Sequence of chain 1.E:
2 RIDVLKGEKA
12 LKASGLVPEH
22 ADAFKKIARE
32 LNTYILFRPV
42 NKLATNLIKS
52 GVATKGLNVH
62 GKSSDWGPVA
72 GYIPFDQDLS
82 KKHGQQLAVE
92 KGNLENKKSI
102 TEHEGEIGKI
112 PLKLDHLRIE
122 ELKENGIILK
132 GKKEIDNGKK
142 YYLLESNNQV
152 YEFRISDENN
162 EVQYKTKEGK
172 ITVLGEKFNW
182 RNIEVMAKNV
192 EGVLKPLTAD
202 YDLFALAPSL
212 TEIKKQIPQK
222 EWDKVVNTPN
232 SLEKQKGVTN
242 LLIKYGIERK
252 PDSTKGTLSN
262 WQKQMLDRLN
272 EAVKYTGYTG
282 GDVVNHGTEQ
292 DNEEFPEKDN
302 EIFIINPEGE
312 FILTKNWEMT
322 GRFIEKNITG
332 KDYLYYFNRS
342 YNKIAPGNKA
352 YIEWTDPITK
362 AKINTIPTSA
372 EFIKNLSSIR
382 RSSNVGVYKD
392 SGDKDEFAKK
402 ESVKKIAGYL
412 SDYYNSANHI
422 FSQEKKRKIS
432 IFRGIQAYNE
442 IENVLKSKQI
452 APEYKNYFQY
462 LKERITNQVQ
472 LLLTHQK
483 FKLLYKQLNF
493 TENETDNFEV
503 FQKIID

A protein and the small-molecule ligand that binds it are described below.
Small molecule (SMILES): Nc1ncnc2c1ncn2[C@@H]1O[C@H](CO[P](=O)(O)O[P](=O)(O)OP(=O)(O)O)C[C@H]1O

Binding-site contacts:
Ligand atom O3A contacts residue YB1 of chain 1.O at 3.7 Å.
Ligand atom N6 contacts residue THR289 of chain 1.E at 2.7 Å (h-bond).
Ligand atom O2A contacts residue LYS63 of chain 1.E at 3.2 Å (salt-bridge).
Ligand atom PA contacts residue LYS56 of chain 1.E at 3.6 Å.
Ligand atom C6 contacts residue THR289 of chain 1.E at 3.6 Å.
Ligand atom O3G contacts residue SER64 of chain 1.E at 3.4 Å (h-bond).
Ligand atom O2B contacts residue ASP201 of chain 1.E at 3.2 Å (salt-bridge).
Ligand atom C2 contacts residue ASP292 of chain 1.E at 3.6 Å.
Ligand atom C4 contacts residue ASN293 of chain 1.E at 3.6 Å.
Ligand atom N1 contacts residue THR258 of chain 1.E at 3.5 Å (h-bond).
Ligand atom PA contacts residue YB1 of chain 1.O at 3.5 Å.
Ligand atom N3 contacts residue ASN293 of chain 1.E at 3.6 Å.
Ligand atom C8 contacts residue GLU290 of chain 1.E at 3.7 Å.
Ligand atom O5' contacts residue YB1 of chain 1.O at 3.7 Å.
Ligand atom PB contacts residue YB1 of chain 1.O at 3.6 Å.
Ligand atom N9 contacts residue ASN293 of chain 1.E at 3.3 Å.
Ligand atom O5' contacts residue ASP203 of chain 1.E at 3.4 Å (salt-bridge).
Ligand atom PG contacts residue LYS82 of chain 1.E at 3.6 Å.
Ligand atom O1A contacts residue ASP203 of chain 1.E at 3.7 Å.
Ligand atom O2B contacts residue LYS56 of chain 1.E at 3.2 Å.
Ligand atom O1B contacts residue YB1 of chain 1.O at 3.5 Å.
Ligand atom O1B contacts residue ASP203 of chain 1.E at 3.3 Å (salt-bridge).
Ligand atom O1G contacts residue SER64 of chain 1.E at 2.9 Å (h-bond).
Ligand atom C1' contacts residue ASN293 of chain 1.E at 3.3 Å.
Ligand atom O4' contacts residue ASN293 of chain 1.E at 3.0 Å (h-bond).
Ligand atom O2G contacts residue LYS82 of chain 1.E at 2.6 Å (salt-bridge).
Ligand atom O1B contacts residue ARG39 of chain 1.E at 2.8 Å (salt-bridge).
Ligand atom O1G contacts residue LYS82 of chain 1.E at 3.6 Å.
Ligand atom O2B contacts residue YB1 of chain 1.O at 3.2 Å.
Ligand atom N1 contacts residue ASP292 of chain 1.E at 3.3 Å (salt-bridge).
Ligand atom O1A contacts residue LYS56 of chain 1.E at 3.3 Å (salt-bridge).
Ligand atom N7 contacts residue HIS287 of chain 1.E at 3.4 Å.
Ligand atom O2A contacts residue LYS56 of chain 1.E at 3.4 Å (salt-bridge).
Ligand atom PG contacts residue SER64 of chain 1.E at 3.4 Å.
Ligand atom O1A contacts residue YB1 of chain 1.O at 2.5 Å.
Ligand atom O2G contacts residue LYS63 of chain 1.E at 3.3 Å.
Ligand atom O3G contacts residue LYS56 of chain 1.E at 3.0 Å (salt-bridge).
Ligand atom N6 contacts residue GLY288 of chain 1.E at 3.0 Å.
Ligand atom C8 contacts residue ASN293 of chain 1.E at 3.6 Å.
Ligand atom O2' contacts residue HIS61 of chain 1.E at 3.5 Å.